Sequence of chain 1.A:
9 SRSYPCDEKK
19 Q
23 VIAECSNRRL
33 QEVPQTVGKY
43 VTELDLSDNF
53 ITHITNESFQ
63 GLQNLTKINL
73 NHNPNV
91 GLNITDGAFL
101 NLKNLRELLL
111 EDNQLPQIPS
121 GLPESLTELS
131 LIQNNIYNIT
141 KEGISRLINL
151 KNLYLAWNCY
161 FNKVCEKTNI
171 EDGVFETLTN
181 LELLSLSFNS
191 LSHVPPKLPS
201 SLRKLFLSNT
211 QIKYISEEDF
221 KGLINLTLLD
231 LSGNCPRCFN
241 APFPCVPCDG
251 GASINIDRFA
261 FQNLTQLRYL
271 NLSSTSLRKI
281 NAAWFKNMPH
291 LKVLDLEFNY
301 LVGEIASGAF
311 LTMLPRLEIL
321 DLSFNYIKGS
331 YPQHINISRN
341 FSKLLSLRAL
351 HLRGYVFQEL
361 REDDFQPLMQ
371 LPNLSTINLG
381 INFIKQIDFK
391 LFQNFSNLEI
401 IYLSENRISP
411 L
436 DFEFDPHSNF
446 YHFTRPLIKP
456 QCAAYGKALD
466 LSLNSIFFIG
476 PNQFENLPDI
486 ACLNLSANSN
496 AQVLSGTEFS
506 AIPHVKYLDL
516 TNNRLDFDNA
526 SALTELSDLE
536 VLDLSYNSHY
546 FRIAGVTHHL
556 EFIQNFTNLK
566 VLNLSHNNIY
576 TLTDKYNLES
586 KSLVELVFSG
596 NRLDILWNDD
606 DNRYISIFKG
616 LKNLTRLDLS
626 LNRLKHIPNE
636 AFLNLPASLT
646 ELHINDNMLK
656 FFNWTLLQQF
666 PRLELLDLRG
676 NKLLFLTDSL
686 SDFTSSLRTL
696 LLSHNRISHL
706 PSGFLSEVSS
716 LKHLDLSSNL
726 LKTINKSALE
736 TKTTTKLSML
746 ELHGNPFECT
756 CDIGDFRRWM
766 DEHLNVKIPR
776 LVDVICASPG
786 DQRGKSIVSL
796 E

The small molecule below binds the protein below.
Small molecule (SMILES): CC(=O)N[C@@H]1[C@@H](O)[C@H](O)[C@@H](CO)O[C@H]1O

Binding-site contacts:
Ligand atom O7 contacts residue LYS586 of chain 1.A at 3.7 Å.
Ligand atom N2 contacts residue SER587 of chain 1.A at 4.3 Å.
Ligand atom O5 contacts residue ASN618 of chain 1.A at 2.4 Å (h-bond).
Ligand atom C2 contacts residue ASN618 of chain 1.A at 2.2 Å.
Ligand atom C4 contacts residue ASN618 of chain 1.A at 4.1 Å.
Ligand atom C3 contacts residue ASN618 of chain 1.A at 3.7 Å.
Ligand atom O7 contacts residue ASN618 of chain 1.A at 4.2 Å.
Ligand atom O6 contacts residue LYS565 of chain 1.A at 4.3 Å.
Ligand atom C7 contacts residue ASN618 of chain 1.A at 3.7 Å.
Ligand atom C1 contacts residue SER587 of chain 1.A at 4.0 Å.
Ligand atom N2 contacts residue LYS586 of chain 1.A at 3.8 Å.
Ligand atom O5 contacts residue VAL589 of chain 1.A at 4.2 Å.
Ligand atom C7 contacts residue LYS586 of chain 1.A at 3.4 Å.
Ligand atom C5 contacts residue ASN618 of chain 1.A at 3.6 Å.
Ligand atom O7 contacts residue THR562 of chain 1.A at 3.8 Å.
Ligand atom N2 contacts residue ASN618 of chain 1.A at 2.7 Å (h-bond).
Ligand atom C7 contacts residue SER587 of chain 1.A at 3.8 Å.
Ligand atom O7 contacts residue SER587 of chain 1.A at 3.2 Å.
Ligand atom C2 contacts residue SER587 of chain 1.A at 4.0 Å.
Ligand atom O5 contacts residue SER587 of chain 1.A at 4.2 Å.
Ligand atom C8 contacts residue LYS586 of chain 1.A at 3.5 Å.
Ligand atom O6 contacts residue VAL589 of chain 1.A at 4.0 Å.
Ligand atom C1 contacts residue ASN618 of chain 1.A at 1.4 Å.